Sequence of chain 5.A:
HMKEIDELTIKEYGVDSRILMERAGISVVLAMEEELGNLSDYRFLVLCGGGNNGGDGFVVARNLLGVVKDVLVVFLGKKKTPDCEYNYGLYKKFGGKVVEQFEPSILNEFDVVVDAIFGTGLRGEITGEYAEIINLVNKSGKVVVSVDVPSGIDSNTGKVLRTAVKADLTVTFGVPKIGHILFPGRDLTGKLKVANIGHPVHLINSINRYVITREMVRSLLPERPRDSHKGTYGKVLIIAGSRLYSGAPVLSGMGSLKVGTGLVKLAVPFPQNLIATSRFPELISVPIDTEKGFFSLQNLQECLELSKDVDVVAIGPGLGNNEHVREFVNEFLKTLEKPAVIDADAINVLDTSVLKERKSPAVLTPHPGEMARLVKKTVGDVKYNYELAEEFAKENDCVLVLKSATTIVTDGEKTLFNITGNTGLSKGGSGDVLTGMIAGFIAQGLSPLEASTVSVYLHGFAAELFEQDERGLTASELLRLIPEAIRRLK

Binding-site contacts:
Ligand atom C contacts residue GLU44 of chain 5.A at 3.8 Å.
Ligand atom CB contacts residue GLU44 of chain 5.A at 3.4 Å.
Ligand atom NE1 contacts residue ASN207 of chain 2.A at 3.6 Å.
Ligand atom CA contacts residue VAL205 of chain 2.A at 3.1 Å (hydrophobic).
Ligand atom NE1 contacts residue ASN74 of chain 5.A at 2.9 Å (h-bond).
Ligand atom O contacts residue ASN207 of chain 2.A at 3.2 Å (h-bond).
Ligand atom N contacts residue GLU44 of chain 5.A at 3.1 Å (salt-bridge).
Ligand atom CD1 contacts residue ASN207 of chain 2.A at 3.5 Å.
Ligand atom N contacts residue VAL205 of chain 2.A at 2.8 Å (h-bond).
Ligand atom CZ2 contacts residue ASN207 of chain 2.A at 3.6 Å.
Ligand atom CH2 contacts residue ARG34 of chain 2.A at 3.4 Å.
Ligand atom CE3 contacts residue LEU41 of chain 5.A at 3.8 Å (hydrophobic).
Ligand atom CE2 contacts residue GLU45 of chain 2.A at 3.8 Å.
Ligand atom CZ contacts residue SER38 of chain 2.A at 3.4 Å.
Ligand atom CE2 contacts residue VAL40 of chain 5.A at 3.6 Å (hydrophobic).
Ligand atom CE1 contacts residue ALA206 of chain 2.A at 3.8 Å (hydrophobic).
Ligand atom CZ2 contacts residue ASN74 of chain 5.A at 3.5 Å.
Ligand atom CH2 contacts residue ILE37 of chain 5.A at 3.7 Å (hydrophobic).
Ligand atom NE1 contacts residue VAL40 of chain 5.A at 3.8 Å.
Ligand atom CB contacts residue ASN49 of chain 5.A at 3.5 Å.
Ligand atom CE1 contacts residue SER38 of chain 2.A at 3.8 Å.
Ligand atom O contacts residue VAL205 of chain 2.A at 3.0 Å (h-bond).
Ligand atom O contacts residue LYS204 of chain 2.A at 3.8 Å.
Ligand atom CE2 contacts residue ASN207 of chain 2.A at 3.5 Å.
Ligand atom CZ2 contacts residue ARG34 of chain 2.A at 3.6 Å.
Ligand atom CD1 contacts residue ASN74 of chain 5.A at 3.8 Å.
Ligand atom N contacts residue GLU44 of chain 5.A at 2.8 Å (salt-bridge).
Ligand atom CG contacts residue VAL40 of chain 5.A at 3.7 Å (hydrophobic).
Ligand atom O contacts residue ALA206 of chain 2.A at 3.2 Å.
Ligand atom CD2 contacts residue GLU45 of chain 2.A at 3.8 Å.
Ligand atom O contacts residue ASN207 of chain 2.A at 2.8 Å (h-bond).
Ligand atom CA contacts residue GLU44 of chain 5.A at 3.7 Å.
Ligand atom CD2 contacts residue LEU41 of chain 2.A at 3.7 Å (hydrophobic).
Ligand atom C contacts residue LEU203 of chain 2.A at 3.6 Å (hydrophobic).
Ligand atom CZ contacts residue ALA42 of chain 2.A at 3.6 Å (hydrophobic).
Ligand atom CD1 contacts residue VAL40 of chain 5.A at 3.8 Å (hydrophobic).
Ligand atom CD1 contacts residue SER38 of chain 2.A at 3.6 Å.
Ligand atom CD2 contacts residue VAL40 of chain 5.A at 3.6 Å (hydrophobic).
Ligand atom O contacts residue VAL205 of chain 2.A at 3.6 Å (h-bond).
Ligand atom C contacts residue VAL205 of chain 2.A at 3.5 Å (hydrophobic).

Sequence of chain 2.A:
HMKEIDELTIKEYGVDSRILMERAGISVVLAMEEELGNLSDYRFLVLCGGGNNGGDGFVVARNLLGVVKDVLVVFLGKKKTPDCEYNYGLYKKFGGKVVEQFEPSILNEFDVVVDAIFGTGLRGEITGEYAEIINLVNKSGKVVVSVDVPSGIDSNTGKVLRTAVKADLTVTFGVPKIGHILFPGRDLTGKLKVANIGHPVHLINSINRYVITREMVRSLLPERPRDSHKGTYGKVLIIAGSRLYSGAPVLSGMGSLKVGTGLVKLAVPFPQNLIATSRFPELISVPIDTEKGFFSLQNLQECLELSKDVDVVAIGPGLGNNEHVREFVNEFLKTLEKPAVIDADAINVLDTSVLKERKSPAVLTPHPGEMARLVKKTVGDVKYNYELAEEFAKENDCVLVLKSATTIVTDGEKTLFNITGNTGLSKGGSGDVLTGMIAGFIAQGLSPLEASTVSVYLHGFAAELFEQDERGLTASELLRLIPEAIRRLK

The protein below binds the small molecule below.
Small molecule (SMILES): CC(C)C[C@H](NC(=O)[C@H](CC1=CN=C2C=CC=CC12)NC(=O)[C@H](C)N)C(=O)N[C@@H](Cc1ccccc1)C(=O)N[C@@H](CCC(=O)O)C(=O)N[C@@H](C)C=O